A protein and the small-molecule ligand that binds it are described below.
Small molecule (SMILES): CC(=O)N[C@H]1[C@@H](O[C@H]2[C@@H](O)[C@@H](CO)O[C@@H](O[C@H]3[C@@H](O)[C@@H](CO)O[C@H](O[C@@H]4[C@H](O)[C@@H](O)[C@H](O)O[C@@H]4CO)[C@@H]3O)[C@@H]2NC(C)=O)O[C@H](CO)[C@H](O)[C@@H]1O

Sequence of chain 1.G:
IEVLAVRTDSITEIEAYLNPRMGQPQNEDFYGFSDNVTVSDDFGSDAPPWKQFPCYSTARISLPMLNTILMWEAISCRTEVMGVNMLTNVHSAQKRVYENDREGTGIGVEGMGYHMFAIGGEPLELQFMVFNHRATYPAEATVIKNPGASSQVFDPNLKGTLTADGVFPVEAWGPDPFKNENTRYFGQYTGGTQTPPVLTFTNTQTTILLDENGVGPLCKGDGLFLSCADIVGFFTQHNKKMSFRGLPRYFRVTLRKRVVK

Binding-site contacts:
Ligand atom C6 contacts residue GLN32 of chain 1.F at 3.5 Å.
Ligand atom O7 contacts residue PHE51 of chain 1.G at 2.9 Å (h-bond).
Ligand atom O4 contacts residue ASP43 of chain 1.F at 2.7 Å (salt-bridge).
Ligand atom C8 contacts residue GLN251 of chain 1.F at 3.5 Å.
Ligand atom O7 contacts residue GLN251 of chain 1.F at 3.0 Å (h-bond).
Ligand atom O6 contacts residue ASP43 of chain 1.F at 2.6 Å (salt-bridge).
Ligand atom O2 contacts residue LYS255 of chain 1.F at 3.2 Å.
Ligand atom O3 contacts residue GLN251 of chain 1.F at 3.2 Å (h-bond).
Ligand atom C4 contacts residue ASP43 of chain 1.F at 3.5 Å.
Ligand atom O6 contacts residue ASP43 of chain 1.F at 2.8 Å (salt-bridge).
Ligand atom C4 contacts residue GLN251 of chain 1.F at 3.7 Å.
Ligand atom C5 contacts residue ASN44 of chain 1.F at 3.7 Å.
Ligand atom C6 contacts residue ASP43 of chain 1.F at 3.6 Å.
Ligand atom O5 contacts residue ASP43 of chain 1.F at 3.7 Å.
Ligand atom C4 contacts residue ASN44 of chain 1.F at 3.8 Å.
Ligand atom O4 contacts residue ASN44 of chain 1.F at 3.1 Å (h-bond).
Ligand atom C7 contacts residue GLN251 of chain 1.F at 3.6 Å.
Ligand atom O4 contacts residue GLN251 of chain 1.F at 2.5 Å (h-bond).
Ligand atom O7 contacts residue ASN253 of chain 1.F at 3.0 Å (h-bond).
Ligand atom O3 contacts residue ASP50 of chain 1.G at 3.8 Å.
Ligand atom C8 contacts residue PHE51 of chain 1.G at 3.5 Å (hydrophobic).
Ligand atom O3 contacts residue ASN44 of chain 1.F at 3.2 Å (h-bond).
Ligand atom N2 contacts residue GLN251 of chain 1.F at 2.8 Å (h-bond).
Ligand atom O3 contacts residue ASP49 of chain 1.G at 2.8 Å (salt-bridge).
Ligand atom C1 contacts residue ASN44 of chain 1.F at 3.4 Å.
Ligand atom C6 contacts residue ASP43 of chain 1.F at 3.2 Å.
Ligand atom O4 contacts residue ASN44 of chain 1.F at 3.4 Å (h-bond).
Ligand atom O7 contacts residue ASP50 of chain 1.G at 3.4 Å.
Ligand atom C8 contacts residue PHE38 of chain 1.F at 3.7 Å (hydrophobic).
Ligand atom C7 contacts residue ASN253 of chain 1.F at 3.7 Å.
Ligand atom O7 contacts residue LYS255 of chain 1.F at 3.3 Å.
Ligand atom C3 contacts residue GLN251 of chain 1.F at 3.8 Å.
Ligand atom O4 contacts residue ASP50 of chain 1.G at 3.4 Å.
Ligand atom O5 contacts residue ASN44 of chain 1.F at 2.8 Å (h-bond).
Ligand atom C7 contacts residue LYS255 of chain 1.F at 3.8 Å.
Ligand atom C2 contacts residue GLN251 of chain 1.F at 3.6 Å.
Ligand atom C2 contacts residue ASN44 of chain 1.F at 3.6 Å.
Ligand atom C8 contacts residue ASN253 of chain 1.F at 3.8 Å.
Ligand atom O6 contacts residue GLN32 of chain 1.F at 3.0 Å (h-bond).
Ligand atom C8 contacts residue PHE249 of chain 1.F at 3.7 Å (hydrophobic).

Sequence of chain 1.F:
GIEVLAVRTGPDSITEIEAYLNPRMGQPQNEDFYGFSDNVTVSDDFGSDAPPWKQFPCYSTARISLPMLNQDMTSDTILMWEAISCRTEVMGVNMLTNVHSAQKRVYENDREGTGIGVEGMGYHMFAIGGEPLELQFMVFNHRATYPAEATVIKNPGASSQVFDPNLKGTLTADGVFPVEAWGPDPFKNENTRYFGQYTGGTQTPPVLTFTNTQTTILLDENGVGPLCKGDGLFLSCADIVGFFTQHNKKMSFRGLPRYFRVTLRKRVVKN